The protein below binds the small molecule below.
Small molecule (SMILES): OC[C@H]1O[C@@](CO)(O[C@H]2O[C@H](CO)[C@@H](O)[C@H](O)[C@H]2O)[C@@H](O)[C@@H]1O

Sequence of chain 2.A:
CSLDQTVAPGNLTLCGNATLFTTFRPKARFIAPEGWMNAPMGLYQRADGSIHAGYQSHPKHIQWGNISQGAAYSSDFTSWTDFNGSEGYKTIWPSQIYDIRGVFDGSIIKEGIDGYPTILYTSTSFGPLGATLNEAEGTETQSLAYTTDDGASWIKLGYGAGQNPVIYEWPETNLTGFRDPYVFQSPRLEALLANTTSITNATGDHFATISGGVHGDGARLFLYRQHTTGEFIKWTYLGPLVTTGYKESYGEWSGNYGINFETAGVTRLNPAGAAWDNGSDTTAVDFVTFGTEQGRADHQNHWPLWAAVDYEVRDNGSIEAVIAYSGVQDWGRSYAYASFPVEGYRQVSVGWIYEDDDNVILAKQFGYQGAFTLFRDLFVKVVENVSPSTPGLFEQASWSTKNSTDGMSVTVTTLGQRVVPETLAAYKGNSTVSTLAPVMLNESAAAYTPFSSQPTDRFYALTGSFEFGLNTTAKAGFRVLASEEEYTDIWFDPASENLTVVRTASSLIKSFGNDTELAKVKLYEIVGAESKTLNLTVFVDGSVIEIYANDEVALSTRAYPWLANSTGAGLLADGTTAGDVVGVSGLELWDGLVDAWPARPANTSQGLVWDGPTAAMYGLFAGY

Binding-site contacts:
Ligand atom C5 contacts residue TRP317 of chain 2.A at 4.2 Å (hydrophobic).
Ligand atom O1 contacts residue GLN226 of chain 2.A at 3.5 Å (h-bond).
Ligand atom O3 contacts residue PRO382 of chain 2.A at 3.6 Å.
Ligand atom C1 contacts residue TRP317 of chain 2.A at 3.6 Å (hydrophobic).
Ligand atom C2 contacts residue TRP317 of chain 2.A at 3.6 Å (hydrophobic).
Ligand atom C6 contacts residue TYR386 of chain 2.A at 3.8 Å (hydrophobic).
Ligand atom C1 contacts residue GLN226 of chain 2.A at 4.2 Å.
Ligand atom O6 contacts residue PRO382 of chain 2.A at 3.8 Å.
Ligand atom C4 contacts residue LYS151 of chain 2.A at 3.6 Å.
Ligand atom C3 contacts residue GLN226 of chain 2.A at 4.2 Å.
Ligand atom O6 contacts residue GLU384 of chain 2.A at 3.7 Å.
Ligand atom O3 contacts residue GLN226 of chain 2.A at 4.4 Å.
Ligand atom O6 contacts residue TYR386 of chain 2.A at 4.3 Å.
Ligand atom C6 contacts residue GLU384 of chain 2.A at 4.3 Å.
Ligand atom C2 contacts residue PRO382 of chain 2.A at 4.0 Å (hydrophobic).
Ligand atom C4 contacts residue PRO382 of chain 2.A at 4.0 Å (hydrophobic).
Ligand atom C2 contacts residue GLN226 of chain 2.A at 4.0 Å.
Ligand atom O6 contacts residue VAL383 of chain 2.A at 3.5 Å.
Ligand atom O1 contacts residue PRO228 of chain 2.A at 4.3 Å.
Ligand atom O2 contacts residue GLN226 of chain 2.A at 3.9 Å.
Ligand atom C3 contacts residue PRO382 of chain 2.A at 4.1 Å (hydrophobic).
Ligand atom C2 contacts residue TRP317 of chain 2.A at 4.2 Å (hydrophobic).
Ligand atom O2 contacts residue GLN226 of chain 2.A at 2.9 Å (h-bond).
Ligand atom C6 contacts residue TRP317 of chain 2.A at 4.1 Å (hydrophobic).
Ligand atom O4 contacts residue LYS151 of chain 2.A at 2.7 Å (salt-bridge).
Ligand atom O6 contacts residue TRP317 of chain 2.A at 3.8 Å.
Ligand atom O5 contacts residue TRP317 of chain 2.A at 3.8 Å.
Ligand atom O5 contacts residue TRP317 of chain 2.A at 3.3 Å.
Ligand atom O3 contacts residue GLN226 of chain 2.A at 4.2 Å.
Ligand atom O3 contacts residue LYS151 of chain 2.A at 3.3 Å.
Ligand atom C3 contacts residue LYS151 of chain 2.A at 4.3 Å.
Ligand atom C1 contacts residue TRP317 of chain 2.A at 3.4 Å (hydrophobic).
Ligand atom O2 contacts residue TRP317 of chain 2.A at 3.6 Å.